The protein below binds the small molecule below.
Small molecule (SMILES): O=P(O)(O)OC[C@H]1O[C@@H](n2cnc3c(Cl)[nH+]cnc32)[C@H](O)[C@@H]1O

Binding-site contacts:
Ligand atom N7 contacts residue CYS201 of chain 4.A at 3.4 Å (h-bond).
Ligand atom N1 contacts residue SER199 of chain 4.A at 3.6 Å.
Ligand atom P contacts residue TYR281 of chain 4.A at 3.6 Å.
Ligand atom N1 contacts residue CYS201 of chain 4.A at 3.1 Å (h-bond).
Ligand atom P contacts residue SER258 of chain 4.A at 3.8 Å.
Ligand atom O4' contacts residue ASP234 of chain 4.A at 3.5 Å (salt-bridge).
Ligand atom O5' contacts residue GLY235 of chain 4.A at 3.5 Å.
Ligand atom O5' contacts residue SER199 of chain 4.A at 3.2 Å (h-bond).
Ligand atom O4' contacts residue GLY235 of chain 4.A at 3.4 Å.
Ligand atom C3' contacts residue SER68 of chain 4.A at 3.4 Å.
Ligand atom N3 contacts residue SER199 of chain 4.A at 3.6 Å.
Ligand atom C4' contacts residue ASP234 of chain 4.A at 3.1 Å.
Ligand atom C2 contacts residue ILE200 of chain 4.A at 3.5 Å (hydrophobic).
Ligand atom C5 contacts residue SER199 of chain 4.A at 3.6 Å.
Ligand atom O3' contacts residue MET255 of chain 4.A at 3.4 Å (h-bond).
Ligand atom C4' contacts residue SER68 of chain 4.A at 3.8 Å.
Ligand atom O3' contacts residue SER68 of chain 4.A at 2.7 Å (h-bond).
Ligand atom C2 contacts residue SER199 of chain 4.A at 3.6 Å.
Ligand atom O1P contacts residue SER199 of chain 4.A at 3.5 Å (h-bond).
Ligand atom N1 contacts residue ILE200 of chain 4.A at 3.5 Å.
Ligand atom C6 contacts residue SER199 of chain 4.A at 3.5 Å.
Ligand atom C8 contacts residue GLY194 of chain 4.A at 3.7 Å.
Ligand atom C8 contacts residue PRO197 of chain 4.A at 3.8 Å (hydrophobic).
Ligand atom O2' contacts residue ASP234 of chain 4.A at 2.6 Å (salt-bridge).
Ligand atom O2P contacts residue SER258 of chain 4.A at 3.3 Å (h-bond).
Ligand atom C1' contacts residue ASP234 of chain 4.A at 3.4 Å.
Ligand atom O3' contacts residue ASP234 of chain 4.A at 2.5 Å (salt-bridge).
Ligand atom O3P contacts residue SER258 of chain 4.A at 3.1 Å (h-bond).
Ligand atom N7 contacts residue PRO197 of chain 4.A at 3.7 Å.
Ligand atom C3' contacts residue ASP234 of chain 4.A at 3.2 Å.
Ligand atom C2 contacts residue MET70 of chain 4.A at 3.7 Å (hydrophobic).
Ligand atom C6 contacts residue CYS201 of chain 4.A at 2.1 Å (hydrophobic).
Ligand atom C5' contacts residue TYR281 of chain 4.A at 3.3 Å (hydrophobic).
Ligand atom O1P contacts residue GLY236 of chain 4.A at 2.9 Å (h-bond).
Ligand atom C2' contacts residue ASP234 of chain 4.A at 3.5 Å.
Ligand atom O3P contacts residue GLY257 of chain 4.A at 2.9 Å (h-bond).
Ligand atom C4 contacts residue SER199 of chain 4.A at 3.6 Å.
Ligand atom O4' contacts residue SER199 of chain 4.A at 3.7 Å.
Ligand atom C5 contacts residue CYS201 of chain 4.A at 2.9 Å (hydrophobic).
Ligand atom O2P contacts residue TYR281 of chain 4.A at 2.5 Å (h-bond).

Sequence of chain 4.A:
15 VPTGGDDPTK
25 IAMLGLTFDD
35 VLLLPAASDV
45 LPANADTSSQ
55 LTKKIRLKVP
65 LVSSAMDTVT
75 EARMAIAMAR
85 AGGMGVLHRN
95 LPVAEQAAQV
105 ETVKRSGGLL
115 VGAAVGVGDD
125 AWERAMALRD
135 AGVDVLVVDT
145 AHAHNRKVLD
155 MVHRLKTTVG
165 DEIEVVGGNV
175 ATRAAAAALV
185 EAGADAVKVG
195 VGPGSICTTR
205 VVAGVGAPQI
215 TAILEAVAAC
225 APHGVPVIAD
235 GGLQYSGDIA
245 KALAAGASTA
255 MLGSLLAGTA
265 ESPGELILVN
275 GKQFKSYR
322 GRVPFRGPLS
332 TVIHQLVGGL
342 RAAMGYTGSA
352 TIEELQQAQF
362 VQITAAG